Binding-site contacts:
Ligand atom OH contacts residue GLN192 of chain 1.A at 3.2 Å (h-bond).
Ligand atom O contacts residue GLU166 of chain 1.A at 2.8 Å (salt-bridge).
Ligand atom N contacts residue HIS164 of chain 1.A at 3.3 Å (h-bond).
Ligand atom O contacts residue ASN142 of chain 1.A at 3.5 Å (h-bond).
Ligand atom CD2 contacts residue HIS163 of chain 1.A at 3.0 Å.
Ligand atom CB contacts residue SER144 of chain 1.A at 3.5 Å.
Ligand atom CZ contacts residue ARG188 of chain 1.A at 3.4 Å.
Ligand atom N contacts residue ASN142 of chain 1.A at 3.4 Å (h-bond).
Ligand atom CD1 contacts residue HIS164 of chain 1.A at 3.5 Å.
Ligand atom O contacts residue GLY143 of chain 1.A at 2.9 Å (h-bond).
Ligand atom C contacts residue ASN142 of chain 1.A at 3.1 Å.
Ligand atom CH3 contacts residue GLU166 of chain 1.A at 3.4 Å.
Ligand atom NE2 contacts residue PHE140 of chain 1.A at 3.3 Å (h-bond).
Ligand atom CA contacts residue PRO168 of chain 1.A at 3.4 Å (hydrophobic).
Ligand atom CE2 contacts residue MET49 of chain 1.A at 3.4 Å (hydrophobic).
Ligand atom CD2 contacts residue SER46 of chain 1.A at 3.5 Å.
Ligand atom OH contacts residue SER1 of chain 1.B at 3.5 Å (h-bond).
Ligand atom CD2 contacts residue GLN189 of chain 1.A at 3.5 Å.
Ligand atom OH contacts residue GLU166 of chain 1.A at 2.6 Å (salt-bridge).
Ligand atom CD1 contacts residue GLU166 of chain 1.A at 3.4 Å.
Ligand atom O contacts residue PRO168 of chain 1.A at 3.5 Å.
Ligand atom OH contacts residue ALA191 of chain 1.A at 3.5 Å.
Ligand atom CZ contacts residue GLU166 of chain 1.A at 3.4 Å.
Ligand atom CD2 contacts residue MET49 of chain 1.A at 3.5 Å (hydrophobic).
Ligand atom CA contacts residue CYS145 of chain 1.A at 3.5 Å (hydrophobic).
Ligand atom SG contacts residue PRO168 of chain 1.A at 3.5 Å (h-bond).
Ligand atom CD2 contacts residue SER144 of chain 1.A at 3.4 Å.
Ligand atom N contacts residue GLU166 of chain 1.A at 2.8 Å (salt-bridge).
Ligand atom CD2 contacts residue CYS44 of chain 1.A at 3.5 Å (hydrophobic).
Ligand atom NE2 contacts residue GLU166 of chain 1.A at 3.1 Å (salt-bridge).
Ligand atom CD2 contacts residue THR45 of chain 1.A at 3.5 Å.
Ligand atom N contacts residue CYS145 of chain 1.A at 3.4 Å (h-bond).
Ligand atom CA contacts residue ASN142 of chain 1.A at 3.3 Å.
Ligand atom C contacts residue CYS145 of chain 1.A at 3.2 Å (hydrophobic).
Ligand atom O contacts residue MET165 of chain 1.A at 3.2 Å.
Ligand atom O contacts residue CYS145 of chain 1.A at 3.0 Å (h-bond).
Ligand atom O contacts residue ASN142 of chain 1.A at 3.5 Å (h-bond).
Ligand atom CE1 contacts residue GLU166 of chain 1.A at 3.3 Å.
Ligand atom O contacts residue SER144 of chain 1.A at 3.2 Å (h-bond).
Ligand atom CA contacts residue HIS164 of chain 1.A at 3.5 Å.

The protein below binds the small molecule below.
Small molecule (SMILES): CC(C)C[C@@H]1NC(=O)[C@H](CC(N)=O)NC(=O)[C@H](CC(C)C)NC(=O)[C@H]2C[C@H](C2)NC(=O)[C@H](Cc2cnc[nH]2)NC(=O)[C@H](Cc2ccccc2)NC(=O)[C@@H](Cc2ccc(O)cc2)NC(=O)CSC[C@H](C(N)=O)NC(=O)CNC(=O)[C@@H]2CCCN2C(=O)[C@H](CCCN=C(N)N)NC(=O)[C@H](Cc2ccc(O)cc2)NC(=O)CNC1=O

Sequence of chain 1.B:
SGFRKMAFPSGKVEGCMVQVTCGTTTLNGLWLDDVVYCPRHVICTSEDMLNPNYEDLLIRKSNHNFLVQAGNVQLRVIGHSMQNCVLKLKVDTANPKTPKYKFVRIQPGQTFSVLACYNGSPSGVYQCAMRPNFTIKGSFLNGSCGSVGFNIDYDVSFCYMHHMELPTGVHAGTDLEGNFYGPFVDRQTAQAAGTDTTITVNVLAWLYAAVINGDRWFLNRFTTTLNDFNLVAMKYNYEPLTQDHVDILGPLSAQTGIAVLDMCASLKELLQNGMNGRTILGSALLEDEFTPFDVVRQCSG

Sequence of chain 1.A:
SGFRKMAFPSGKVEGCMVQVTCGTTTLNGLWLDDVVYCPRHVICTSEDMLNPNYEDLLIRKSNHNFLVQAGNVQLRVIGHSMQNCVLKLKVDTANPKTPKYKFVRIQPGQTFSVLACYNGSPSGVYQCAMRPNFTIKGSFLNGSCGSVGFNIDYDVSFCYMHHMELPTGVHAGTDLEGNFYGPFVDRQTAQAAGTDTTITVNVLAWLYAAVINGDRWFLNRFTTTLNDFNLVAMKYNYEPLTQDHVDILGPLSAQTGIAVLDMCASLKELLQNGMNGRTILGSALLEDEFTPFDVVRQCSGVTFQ